Sequence of chain 1.E:
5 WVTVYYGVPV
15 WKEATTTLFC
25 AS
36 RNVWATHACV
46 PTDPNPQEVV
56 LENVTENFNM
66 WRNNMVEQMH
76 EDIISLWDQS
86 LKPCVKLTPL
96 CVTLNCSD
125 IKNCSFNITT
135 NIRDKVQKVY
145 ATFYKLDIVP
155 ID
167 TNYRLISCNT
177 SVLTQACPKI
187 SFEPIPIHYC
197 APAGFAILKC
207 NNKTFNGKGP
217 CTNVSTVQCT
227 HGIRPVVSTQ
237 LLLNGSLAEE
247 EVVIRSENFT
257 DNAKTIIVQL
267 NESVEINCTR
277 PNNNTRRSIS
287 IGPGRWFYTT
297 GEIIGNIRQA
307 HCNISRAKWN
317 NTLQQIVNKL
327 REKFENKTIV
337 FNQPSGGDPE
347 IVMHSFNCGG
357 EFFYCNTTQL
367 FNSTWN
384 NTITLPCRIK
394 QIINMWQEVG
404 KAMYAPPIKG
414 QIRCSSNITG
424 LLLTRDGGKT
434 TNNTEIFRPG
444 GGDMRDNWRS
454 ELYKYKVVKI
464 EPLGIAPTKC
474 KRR

Binding-site contacts:
Ligand atom C3 contacts residue ASN309 of chain 1.E at 3.9 Å.
Ligand atom C8 contacts residue ASN309 of chain 1.E at 4.2 Å.
Ligand atom C7 contacts residue HIS307 of chain 1.E at 3.7 Å.
Ligand atom C1 contacts residue THR387 of chain 1.E at 4.2 Å.
Ligand atom C8 contacts residue ASN273 of chain 1.E at 3.1 Å.
Ligand atom O3 contacts residue HIS307 of chain 1.E at 4.3 Å.
Ligand atom N2 contacts residue ASN309 of chain 1.E at 2.9 Å (h-bond).
Ligand atom C8 contacts residue HIS307 of chain 1.E at 3.6 Å.
Ligand atom O7 contacts residue ASN309 of chain 1.E at 3.1 Å (h-bond).
Ligand atom O5 contacts residue ASN309 of chain 1.E at 2.5 Å (h-bond).
Ligand atom N2 contacts residue HIS307 of chain 1.E at 3.0 Å (h-bond).
Ligand atom C5 contacts residue ASN309 of chain 1.E at 3.9 Å.
Ligand atom C1 contacts residue HIS307 of chain 1.E at 4.4 Å.
Ligand atom O7 contacts residue ASN273 of chain 1.E at 3.8 Å.
Ligand atom C8 contacts residue THR275 of chain 1.E at 3.1 Å.
Ligand atom C7 contacts residue THR275 of chain 1.E at 4.3 Å.
Ligand atom C2 contacts residue HIS307 of chain 1.E at 3.9 Å.
Ligand atom C2 contacts residue ASN309 of chain 1.E at 2.5 Å.
Ligand atom C8 contacts residue CYS274 of chain 1.E at 4.5 Å (hydrophobic).
Ligand atom C7 contacts residue ASN309 of chain 1.E at 3.2 Å.
Ligand atom C7 contacts residue ASN273 of chain 1.E at 4.1 Å.
Ligand atom C1 contacts residue ASN309 of chain 1.E at 1.5 Å.
Ligand atom C4 contacts residue ASN309 of chain 1.E at 4.4 Å.
Ligand atom C3 contacts residue HIS307 of chain 1.E at 4.0 Å.

The protein below binds the small molecule below.
Small molecule (SMILES): CC(=O)N[C@@H]1[C@@H](O)[C@H](O)[C@@H](CO)O[C@H]1O